Binding-site contacts:
Ligand atom N2 contacts residue GLY409 of chain 1.A at 4.0 Å.
Ligand atom C8 contacts residue VAL410 of chain 1.A at 4.1 Å (hydrophobic).
Ligand atom C2 contacts residue ASN271 of chain 1.A at 2.5 Å.
Ligand atom C5 contacts residue ASN271 of chain 1.A at 3.7 Å.
Ligand atom O7 contacts residue VAL410 of chain 1.A at 3.4 Å (h-bond).
Ligand atom O7 contacts residue ASN271 of chain 1.A at 4.4 Å.
Ligand atom N2 contacts residue ASN271 of chain 1.A at 2.9 Å (h-bond).
Ligand atom O7 contacts residue GLY409 of chain 1.A at 3.4 Å.
Ligand atom C4 contacts residue ASN271 of chain 1.A at 4.2 Å.
Ligand atom C8 contacts residue ASN271 of chain 1.A at 3.5 Å.
Ligand atom C1 contacts residue ASN271 of chain 1.A at 1.5 Å.
Ligand atom C7 contacts residue ASN271 of chain 1.A at 3.4 Å.
Ligand atom C7 contacts residue GLY409 of chain 1.A at 4.0 Å.
Ligand atom O5 contacts residue ILE292 of chain 1.A at 3.6 Å.
Ligand atom C3 contacts residue ASN271 of chain 1.A at 3.8 Å.
Ligand atom C5 contacts residue ILE292 of chain 1.A at 4.3 Å (hydrophobic).
Ligand atom O5 contacts residue ASN271 of chain 1.A at 2.4 Å (h-bond).
Ligand atom C6 contacts residue ILE292 of chain 1.A at 4.4 Å (hydrophobic).
Ligand atom C1 contacts residue ILE292 of chain 1.A at 4.0 Å (hydrophobic).
Ligand atom C7 contacts residue VAL410 of chain 1.A at 4.3 Å (hydrophobic).

Sequence of chain 1.A:
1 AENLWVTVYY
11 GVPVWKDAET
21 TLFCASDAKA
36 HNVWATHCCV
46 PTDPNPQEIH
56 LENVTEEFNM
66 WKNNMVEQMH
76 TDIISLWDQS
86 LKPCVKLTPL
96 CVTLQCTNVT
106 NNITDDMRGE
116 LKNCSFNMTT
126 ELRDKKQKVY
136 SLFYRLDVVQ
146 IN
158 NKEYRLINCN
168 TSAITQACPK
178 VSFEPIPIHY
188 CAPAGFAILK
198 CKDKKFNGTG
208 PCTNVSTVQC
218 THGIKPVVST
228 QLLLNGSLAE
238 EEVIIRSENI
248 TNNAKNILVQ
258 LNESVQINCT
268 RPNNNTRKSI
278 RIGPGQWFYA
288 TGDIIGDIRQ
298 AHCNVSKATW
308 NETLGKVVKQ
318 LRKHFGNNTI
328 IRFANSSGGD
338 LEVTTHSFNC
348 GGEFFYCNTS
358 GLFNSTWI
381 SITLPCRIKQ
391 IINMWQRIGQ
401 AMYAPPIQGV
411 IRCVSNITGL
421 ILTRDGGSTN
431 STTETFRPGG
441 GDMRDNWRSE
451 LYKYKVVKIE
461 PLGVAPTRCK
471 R

This small molecule binds to this protein.
Small molecule (SMILES): CC(=O)N[C@@H]1[C@@H](O)[C@H](O)[C@@H](CO)O[C@H]1O